Sequence of chain 4.A:
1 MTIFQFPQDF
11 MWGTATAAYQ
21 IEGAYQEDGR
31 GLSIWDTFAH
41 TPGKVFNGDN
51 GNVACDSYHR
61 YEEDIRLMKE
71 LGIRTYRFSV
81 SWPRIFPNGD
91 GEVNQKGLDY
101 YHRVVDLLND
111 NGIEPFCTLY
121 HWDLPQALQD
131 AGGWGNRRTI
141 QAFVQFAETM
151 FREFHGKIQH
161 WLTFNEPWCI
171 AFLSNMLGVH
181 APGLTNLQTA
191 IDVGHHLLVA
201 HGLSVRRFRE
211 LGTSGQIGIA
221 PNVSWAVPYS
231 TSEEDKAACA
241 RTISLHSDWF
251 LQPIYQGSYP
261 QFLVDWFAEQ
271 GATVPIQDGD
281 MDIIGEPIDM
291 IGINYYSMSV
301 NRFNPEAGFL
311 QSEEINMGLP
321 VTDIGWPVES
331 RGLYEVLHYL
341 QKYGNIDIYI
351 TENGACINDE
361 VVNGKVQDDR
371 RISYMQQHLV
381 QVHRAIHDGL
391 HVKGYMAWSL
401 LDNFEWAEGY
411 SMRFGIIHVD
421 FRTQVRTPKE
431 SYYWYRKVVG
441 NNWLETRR

This protein binds this small molecule.
Small molecule (SMILES): [H]/N=N/NCCOCCOc1ccc(-c2cn(C[C@@H]3NC[C@@H](O)[C@H]3O)nn2)cc1

Binding-site contacts:
Ligand atom O01 contacts residue TRP398 of chain 4.A at 3.6 Å.
Ligand atom C05 contacts residue TRP398 of chain 4.A at 3.8 Å (hydrophobic).
Ligand atom C02 contacts residue LEU173 of chain 4.A at 4.0 Å (hydrophobic).
Ligand atom C04 contacts residue GLN20 of chain 4.A at 3.7 Å.
Ligand atom C12 contacts residue LEU173 of chain 4.A at 4.1 Å (hydrophobic).
Ligand atom O02 contacts residue TRP398 of chain 4.A at 3.8 Å.
Ligand atom C04 contacts residue TRP398 of chain 4.A at 3.8 Å (hydrophobic).
Ligand atom C03 contacts residue GLU352 of chain 4.A at 3.1 Å.
Ligand atom N03 contacts residue TRP326 of chain 4.A at 4.1 Å.
Ligand atom N01 contacts residue GLU352 of chain 4.A at 3.1 Å (salt-bridge).
Ligand atom C11 contacts residue LEU173 of chain 4.A at 3.8 Å (hydrophobic).
Ligand atom N01 contacts residue GLU166 of chain 4.A at 3.4 Å (salt-bridge).
Ligand atom C04 contacts residue HIS121 of chain 4.A at 3.6 Å.
Ligand atom O02 contacts residue HIS121 of chain 4.A at 2.8 Å (h-bond).
Ligand atom C03 contacts residue GLU166 of chain 4.A at 3.1 Å.
Ligand atom C04 contacts residue TRP406 of chain 4.A at 3.8 Å (hydrophobic).
Ligand atom C01 contacts residue TYR296 of chain 4.A at 3.9 Å (hydrophobic).
Ligand atom C09 contacts residue GLU405 of chain 4.A at 3.8 Å.
Ligand atom C09 contacts residue TRP326 of chain 4.A at 3.9 Å (hydrophobic).
Ligand atom C03 contacts residue HIS121 of chain 4.A at 3.8 Å.
Ligand atom C14 contacts residue VAL179 of chain 4.A at 3.9 Å (hydrophobic).
Ligand atom C03 contacts residue TRP122 of chain 4.A at 4.1 Å (hydrophobic).
Ligand atom C05 contacts residue GLU405 of chain 4.A at 3.7 Å.
Ligand atom C02 contacts residue HIS180 of chain 4.A at 4.0 Å.
Ligand atom C04 contacts residue GLU352 of chain 4.A at 3.5 Å.
Ligand atom C03 contacts residue ASN165 of chain 4.A at 4.0 Å.
Ligand atom C01 contacts residue GLU405 of chain 4.A at 3.7 Å.
Ligand atom O01 contacts residue GLN20 of chain 4.A at 2.8 Å (h-bond).
Ligand atom C05 contacts residue TRP406 of chain 4.A at 3.8 Å (hydrophobic).
Ligand atom O01 contacts residue TRP406 of chain 4.A at 3.1 Å (h-bond).
Ligand atom O02 contacts residue TRP406 of chain 4.A at 3.0 Å (h-bond).
Ligand atom O02 contacts residue GLN20 of chain 4.A at 2.5 Å (h-bond).
Ligand atom N02 contacts residue TRP326 of chain 4.A at 3.8 Å.
Ligand atom N01 contacts residue TYR296 of chain 4.A at 4.1 Å.
Ligand atom C17 contacts residue TRP406 of chain 4.A at 4.1 Å (hydrophobic).
Ligand atom C10 contacts residue LEU173 of chain 4.A at 3.8 Å (hydrophobic).
Ligand atom O03 contacts residue LEU173 of chain 4.A at 3.6 Å.
Ligand atom C17 contacts residue GLU405 of chain 4.A at 3.8 Å.
Ligand atom O01 contacts residue GLU405 of chain 4.A at 2.6 Å (salt-bridge).
Ligand atom C16 contacts residue VAL179 of chain 4.A at 3.8 Å (hydrophobic).